Sequence of chain 30.A:
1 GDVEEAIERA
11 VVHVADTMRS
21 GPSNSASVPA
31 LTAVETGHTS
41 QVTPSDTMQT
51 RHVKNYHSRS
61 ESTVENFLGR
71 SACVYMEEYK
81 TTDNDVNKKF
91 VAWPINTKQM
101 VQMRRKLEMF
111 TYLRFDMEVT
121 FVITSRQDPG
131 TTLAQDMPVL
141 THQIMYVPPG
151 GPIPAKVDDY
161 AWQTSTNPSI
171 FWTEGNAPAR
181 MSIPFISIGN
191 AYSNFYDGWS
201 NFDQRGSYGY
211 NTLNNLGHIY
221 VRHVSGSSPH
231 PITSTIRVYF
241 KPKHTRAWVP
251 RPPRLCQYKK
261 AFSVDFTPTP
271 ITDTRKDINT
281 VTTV

Sequence of chain 26.C:
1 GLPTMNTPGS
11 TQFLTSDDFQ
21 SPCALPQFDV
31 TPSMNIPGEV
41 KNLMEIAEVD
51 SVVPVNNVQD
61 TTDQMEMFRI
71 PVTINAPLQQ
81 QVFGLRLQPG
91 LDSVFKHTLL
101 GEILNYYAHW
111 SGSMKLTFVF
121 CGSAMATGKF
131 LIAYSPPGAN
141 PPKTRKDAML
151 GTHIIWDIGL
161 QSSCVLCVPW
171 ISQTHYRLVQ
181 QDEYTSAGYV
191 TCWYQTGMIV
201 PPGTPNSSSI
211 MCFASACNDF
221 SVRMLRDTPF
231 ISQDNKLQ

Sequence of chain 30.C:
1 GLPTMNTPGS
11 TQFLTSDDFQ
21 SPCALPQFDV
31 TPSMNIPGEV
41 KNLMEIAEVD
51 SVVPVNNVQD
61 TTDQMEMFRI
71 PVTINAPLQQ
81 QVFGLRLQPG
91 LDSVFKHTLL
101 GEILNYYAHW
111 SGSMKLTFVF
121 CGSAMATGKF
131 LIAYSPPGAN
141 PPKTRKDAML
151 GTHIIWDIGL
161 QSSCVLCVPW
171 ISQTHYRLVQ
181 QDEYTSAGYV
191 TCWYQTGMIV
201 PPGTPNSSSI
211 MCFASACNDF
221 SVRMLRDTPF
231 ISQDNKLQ

This protein binds this small molecule.
Small molecule (SMILES): Cc1cc(CCCCCCCOc2ccc(C3=NCCO3)cc2)on1

Binding-site contacts:
Ligand atom C4A contacts residue ILE170 of chain 30.A at 3.9 Å (hydrophobic).
Ligand atom N3A contacts residue TYR146 of chain 30.A at 4.0 Å.
Ligand atom C1B contacts residue ILE183 of chain 30.A at 4.0 Å (hydrophobic).
Ligand atom C5B contacts residue ILE183 of chain 30.A at 3.7 Å (hydrophobic).
Ligand atom O1 contacts residue THR97 of chain 30.A at 3.4 Å (h-bond).
Ligand atom C4 contacts residue TYR192 of chain 30.A at 3.5 Å (hydrophobic).
Ligand atom C5A contacts residue ILE144 of chain 30.A at 3.7 Å (hydrophobic).
Ligand atom N3A contacts residue ALA24 of chain 30.C at 3.8 Å.
Ligand atom C6B contacts residue ILE183 of chain 30.A at 3.6 Å (hydrophobic).
Ligand atom C4B contacts residue TYR146 of chain 30.A at 3.7 Å (hydrophobic).
Ligand atom N2 contacts residue W711 of chain 30.F at 2.9 Å.
Ligand atom C2C contacts residue LEU216 of chain 30.A at 3.7 Å (hydrophobic).
Ligand atom C4A contacts residue LEU14 of chain 26.C at 4.0 Å (hydrophobic).
Ligand atom C5B contacts residue TYR146 of chain 30.A at 3.4 Å (hydrophobic).
Ligand atom C5A contacts residue PRO168 of chain 30.A at 4.0 Å (hydrophobic).
Ligand atom C2C contacts residue THR97 of chain 30.A at 3.9 Å.
Ligand atom C4A contacts residue MET181 of chain 30.A at 3.6 Å (hydrophobic).
Ligand atom C31 contacts residue W711 of chain 30.F at 3.0 Å.
Ligand atom C2A contacts residue MET181 of chain 30.A at 3.7 Å (hydrophobic).
Ligand atom O1A contacts residue PHE121 of chain 30.A at 4.0 Å.
Ligand atom O1B contacts residue ILE95 of chain 30.A at 3.6 Å.
Ligand atom N3A contacts residue MET181 of chain 30.A at 3.3 Å.
Ligand atom N2 contacts residue THR97 of chain 30.A at 3.7 Å.
Ligand atom C6B contacts residue TYR146 of chain 30.A at 3.8 Å (hydrophobic).
Ligand atom C4B contacts residue ILE183 of chain 30.A at 4.0 Å (hydrophobic).
Ligand atom C3C contacts residue TYR192 of chain 30.A at 4.0 Å (hydrophobic).
Ligand atom C3 contacts residue W711 of chain 30.F at 3.3 Å.
Ligand atom C3C contacts residue LEU216 of chain 30.A at 3.7 Å (hydrophobic).
Ligand atom C3B contacts residue ILE219 of chain 30.A at 3.8 Å (hydrophobic).
Ligand atom C31 contacts residue ASN214 of chain 30.A at 3.3 Å.
Ligand atom C6C contacts residue ILE186 of chain 30.A at 3.9 Å (hydrophobic).
Ligand atom C5A contacts residue ILE170 of chain 30.A at 3.8 Å (hydrophobic).
Ligand atom O1 contacts residue W711 of chain 30.F at 3.7 Å.
Ligand atom C4A contacts residue ALA24 of chain 30.C at 4.0 Å (hydrophobic).
Ligand atom C1C contacts residue PHE115 of chain 30.A at 3.9 Å (hydrophobic).
Ligand atom C2A contacts residue TYR146 of chain 30.A at 3.7 Å (hydrophobic).
Ligand atom C31 contacts residue LEU216 of chain 30.A at 3.4 Å (hydrophobic).
Ligand atom C1C contacts residue THR97 of chain 30.A at 3.9 Å.
Ligand atom C2B contacts residue ILE219 of chain 30.A at 3.8 Å (hydrophobic).
Ligand atom C4C contacts residue MET117 of chain 30.A at 3.9 Å (hydrophobic).